Binding-site contacts:
Ligand atom O3 contacts residue GLY78 of chain 5.F at 3.7 Å.
Ligand atom O1B contacts residue ARG77 of chain 5.F at 2.9 Å (salt-bridge).
Ligand atom O1B contacts residue TYR72 of chain 5.F at 4.1 Å.
Ligand atom C3 contacts residue ARG77 of chain 5.F at 3.9 Å.
Ligand atom O1A contacts residue TYR72 of chain 5.F at 3.2 Å.
Ligand atom O4 contacts residue TYR72 of chain 5.F at 4.3 Å.
Ligand atom C3 contacts residue GLY78 of chain 5.F at 4.0 Å.
Ligand atom O4 contacts residue GLY78 of chain 5.F at 3.1 Å.
Ligand atom C11 contacts residue ASP85 of chain 4.F at 3.7 Å.
Ligand atom C4 contacts residue VAL296 of chain 5.F at 4.3 Å (hydrophobic).
Ligand atom O4 contacts residue ILE79 of chain 5.F at 3.5 Å (h-bond).
Ligand atom C3 contacts residue VAL296 of chain 5.F at 3.5 Å (hydrophobic).
Ligand atom C4 contacts residue TYR72 of chain 5.F at 3.5 Å (hydrophobic).
Ligand atom C6 contacts residue TYR72 of chain 5.F at 3.6 Å (hydrophobic).
Ligand atom C10 contacts residue TYR72 of chain 5.F at 4.1 Å (hydrophobic).
Ligand atom O6 contacts residue ASN93 of chain 5.F at 2.9 Å (h-bond).
Ligand atom C6 contacts residue THR94 of chain 5.F at 4.2 Å.
Ligand atom O1A contacts residue GLY78 of chain 5.F at 3.7 Å.
Ligand atom O4 contacts residue VAL296 of chain 5.F at 3.8 Å.
Ligand atom C5 contacts residue TYR72 of chain 5.F at 3.6 Å (hydrophobic).
Ligand atom O4 contacts residue THR291 of chain 5.F at 3.3 Å.
Ligand atom N5 contacts residue TYR72 of chain 5.F at 3.1 Å (h-bond).
Ligand atom O4 contacts residue ASN80 of chain 5.F at 4.2 Å.
Ligand atom O3 contacts residue ASN80 of chain 5.F at 4.0 Å.
Ligand atom O10 contacts residue THR291 of chain 5.F at 3.7 Å.
Ligand atom C2 contacts residue GLY78 of chain 5.F at 4.2 Å.
Ligand atom C7 contacts residue TYR72 of chain 5.F at 4.2 Å (hydrophobic).
Ligand atom C3 contacts residue HIS298 of chain 5.F at 4.1 Å.
Ligand atom O4 contacts residue HIS298 of chain 5.F at 3.1 Å (h-bond).
Ligand atom O10 contacts residue ASN293 of chain 5.F at 3.5 Å (h-bond).
Ligand atom C5 contacts residue ASN93 of chain 5.F at 4.2 Å.
Ligand atom C3 contacts residue GLY78 of chain 5.F at 4.2 Å.
Ligand atom C1 contacts residue TYR72 of chain 5.F at 3.8 Å (hydrophobic).
Ligand atom O8 contacts residue TYR72 of chain 5.F at 4.2 Å.
Ligand atom C4 contacts residue HIS298 of chain 5.F at 4.1 Å.
Ligand atom C1 contacts residue ARG77 of chain 5.F at 3.5 Å.
Ligand atom C4 contacts residue GLY78 of chain 5.F at 3.4 Å.
Ligand atom O1A contacts residue ARG77 of chain 5.F at 3.0 Å (salt-bridge).
Ligand atom C6 contacts residue ASN93 of chain 5.F at 3.1 Å.
Ligand atom O8 contacts residue ARG77 of chain 5.F at 3.9 Å.

Sequence of chain 5.F:
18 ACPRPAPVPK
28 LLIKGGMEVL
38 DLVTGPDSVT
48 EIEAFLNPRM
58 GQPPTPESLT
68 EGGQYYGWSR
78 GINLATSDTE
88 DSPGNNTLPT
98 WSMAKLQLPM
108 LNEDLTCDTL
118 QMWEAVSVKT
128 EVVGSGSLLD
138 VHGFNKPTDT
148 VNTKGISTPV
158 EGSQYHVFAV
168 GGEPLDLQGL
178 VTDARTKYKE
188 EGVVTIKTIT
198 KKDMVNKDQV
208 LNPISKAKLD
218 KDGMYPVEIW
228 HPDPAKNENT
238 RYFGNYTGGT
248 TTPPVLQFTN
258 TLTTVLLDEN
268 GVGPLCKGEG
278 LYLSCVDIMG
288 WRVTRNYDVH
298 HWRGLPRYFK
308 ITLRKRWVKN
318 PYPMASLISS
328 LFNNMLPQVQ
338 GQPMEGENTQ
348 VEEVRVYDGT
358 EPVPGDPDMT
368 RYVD

A protein and the small-molecule ligand that binds it are described below.
Small molecule (SMILES): CC(=O)N[C@H]1[C@H]([C@H](O)[C@H](O)CO)O[C@@](O[C@H]2[C@@H](O)[C@@H](CO)O[C@@H](O[C@H]3[C@H](O)[C@@H](O)[C@H](O)O[C@@H]3CO)[C@@H]2O)(C(=O)O)C[C@@H]1O

Sequence of chain 4.F:
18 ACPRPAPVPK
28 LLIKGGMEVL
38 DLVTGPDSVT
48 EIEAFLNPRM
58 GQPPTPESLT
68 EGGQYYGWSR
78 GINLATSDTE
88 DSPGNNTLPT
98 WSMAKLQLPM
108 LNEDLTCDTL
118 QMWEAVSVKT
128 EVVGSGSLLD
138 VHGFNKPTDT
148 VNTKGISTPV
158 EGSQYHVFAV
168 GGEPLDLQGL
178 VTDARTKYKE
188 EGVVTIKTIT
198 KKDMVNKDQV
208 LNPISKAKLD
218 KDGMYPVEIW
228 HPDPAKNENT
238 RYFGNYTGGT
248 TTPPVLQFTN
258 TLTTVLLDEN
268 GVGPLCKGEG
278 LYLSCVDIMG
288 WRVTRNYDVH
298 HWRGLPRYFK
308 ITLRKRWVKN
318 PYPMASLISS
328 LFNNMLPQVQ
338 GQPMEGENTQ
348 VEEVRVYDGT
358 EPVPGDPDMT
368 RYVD